Binding-site contacts:
Ligand atom O5 contacts residue ASN32 of chain 1.B at 2.4 Å (h-bond).
Ligand atom O6 contacts residue ASN33 of chain 1.B at 2.7 Å (h-bond).
Ligand atom N2 contacts residue ASN32 of chain 1.B at 2.9 Å (h-bond).
Ligand atom O7 contacts residue ASN32 of chain 1.B at 3.8 Å.
Ligand atom C4 contacts residue ASN32 of chain 1.B at 4.2 Å.
Ligand atom C6 contacts residue ASN33 of chain 1.B at 3.6 Å.
Ligand atom C8 contacts residue GLN28 of chain 1.B at 3.2 Å.
Ligand atom C1 contacts residue ASN33 of chain 1.B at 4.0 Å.
Ligand atom C1 contacts residue ASN32 of chain 1.B at 1.4 Å.
Ligand atom C5 contacts residue ASN33 of chain 1.B at 3.4 Å.
Ligand atom C2 contacts residue ASN32 of chain 1.B at 2.5 Å.
Ligand atom C3 contacts residue ASN32 of chain 1.B at 3.8 Å.
Ligand atom C7 contacts residue ASN32 of chain 1.B at 3.5 Å.
Ligand atom O5 contacts residue ASN33 of chain 1.B at 3.4 Å (h-bond).
Ligand atom C5 contacts residue ASN32 of chain 1.B at 3.7 Å.

Sequence of chain 1.B:
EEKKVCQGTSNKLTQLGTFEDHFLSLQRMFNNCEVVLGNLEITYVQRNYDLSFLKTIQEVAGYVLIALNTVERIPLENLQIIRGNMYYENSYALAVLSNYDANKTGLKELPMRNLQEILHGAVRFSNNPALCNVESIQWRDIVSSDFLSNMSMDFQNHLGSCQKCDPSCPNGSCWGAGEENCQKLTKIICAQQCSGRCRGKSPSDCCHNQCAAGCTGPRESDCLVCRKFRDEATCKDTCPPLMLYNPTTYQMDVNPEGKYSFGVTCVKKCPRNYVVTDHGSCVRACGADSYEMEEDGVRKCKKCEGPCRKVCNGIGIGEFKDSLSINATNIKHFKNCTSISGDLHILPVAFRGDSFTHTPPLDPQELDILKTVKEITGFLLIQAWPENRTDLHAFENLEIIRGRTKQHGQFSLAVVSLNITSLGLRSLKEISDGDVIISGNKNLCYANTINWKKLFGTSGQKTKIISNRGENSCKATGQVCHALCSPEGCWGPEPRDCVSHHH

A protein and the small-molecule ligand that binds it are described below.
Small molecule (SMILES): CC(=O)N[C@@H]1[C@@H](O)[C@H](O)[C@@H](CO)O[C@H]1O